Sequence of chain 59.H:
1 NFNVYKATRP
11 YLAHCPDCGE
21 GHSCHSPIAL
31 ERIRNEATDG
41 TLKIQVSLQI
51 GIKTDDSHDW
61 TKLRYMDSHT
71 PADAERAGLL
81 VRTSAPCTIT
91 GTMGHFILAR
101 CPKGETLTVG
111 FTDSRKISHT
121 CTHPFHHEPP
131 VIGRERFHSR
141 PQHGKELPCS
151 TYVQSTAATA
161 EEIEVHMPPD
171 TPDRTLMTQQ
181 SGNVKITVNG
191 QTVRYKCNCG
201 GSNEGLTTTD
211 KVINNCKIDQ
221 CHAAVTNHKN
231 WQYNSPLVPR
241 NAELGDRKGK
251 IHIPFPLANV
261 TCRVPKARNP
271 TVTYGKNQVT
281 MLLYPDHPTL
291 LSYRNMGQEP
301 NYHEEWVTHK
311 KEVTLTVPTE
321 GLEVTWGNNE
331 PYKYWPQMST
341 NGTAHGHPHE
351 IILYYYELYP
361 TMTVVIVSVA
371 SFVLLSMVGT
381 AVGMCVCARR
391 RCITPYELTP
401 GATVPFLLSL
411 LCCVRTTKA

Sequence of chain 59.G:
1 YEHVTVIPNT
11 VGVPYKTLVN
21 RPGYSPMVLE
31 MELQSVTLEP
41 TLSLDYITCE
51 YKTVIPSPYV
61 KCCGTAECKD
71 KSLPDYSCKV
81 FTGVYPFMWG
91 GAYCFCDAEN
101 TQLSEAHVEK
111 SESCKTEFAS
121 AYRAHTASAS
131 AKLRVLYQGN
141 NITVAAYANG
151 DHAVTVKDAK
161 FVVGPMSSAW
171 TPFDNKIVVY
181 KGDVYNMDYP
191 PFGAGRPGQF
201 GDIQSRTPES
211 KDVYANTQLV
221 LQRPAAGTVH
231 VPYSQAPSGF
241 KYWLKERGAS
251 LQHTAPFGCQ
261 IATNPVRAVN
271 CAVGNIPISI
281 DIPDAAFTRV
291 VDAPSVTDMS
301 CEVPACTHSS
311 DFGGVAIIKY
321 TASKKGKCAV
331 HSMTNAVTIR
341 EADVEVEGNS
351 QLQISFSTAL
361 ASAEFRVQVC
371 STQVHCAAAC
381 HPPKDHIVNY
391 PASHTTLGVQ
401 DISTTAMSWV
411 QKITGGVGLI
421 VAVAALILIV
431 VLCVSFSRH

Binding-site contacts:
Ligand atom O5 contacts residue ASN259 of chain 59.H at 2.3 Å (h-bond).
Ligand atom C6 contacts residue THR116 of chain 59.G at 3.8 Å.
Ligand atom O7 contacts residue ASN259 of chain 59.H at 2.9 Å (h-bond).
Ligand atom C8 contacts residue ASN259 of chain 59.H at 4.4 Å.
Ligand atom C3 contacts residue ASN259 of chain 59.H at 3.8 Å.
Ligand atom O6 contacts residue LYS115 of chain 59.G at 4.2 Å.
Ligand atom C7 contacts residue ASN259 of chain 59.H at 3.1 Å.
Ligand atom N2 contacts residue ASN259 of chain 59.H at 2.9 Å (h-bond).
Ligand atom C2 contacts residue ASN259 of chain 59.H at 2.4 Å.
Ligand atom O7 contacts residue LYS181 of chain 59.G at 4.2 Å.
Ligand atom O5 contacts residue THR116 of chain 59.G at 3.9 Å.
Ligand atom C6 contacts residue LYS115 of chain 59.G at 4.1 Å.
Ligand atom C1 contacts residue ASN259 of chain 59.H at 1.4 Å.
Ligand atom C4 contacts residue ASN259 of chain 59.H at 4.2 Å.
Ligand atom O6 contacts residue THR116 of chain 59.G at 3.3 Å.
Ligand atom C5 contacts residue ASN259 of chain 59.H at 3.6 Å.
Ligand atom C5 contacts residue THR116 of chain 59.G at 4.5 Å.

A small-molecule ligand and the protein it binds are described below.
Small molecule (SMILES): CC(=O)N[C@@H]1[C@@H](O)[C@H](O)[C@@H](CO)O[C@H]1O